The small molecule below binds the protein below.
Small molecule (SMILES): CC(=O)N[C@@H]1[C@@H](O)[C@H](O)[C@@H](CO)O[C@H]1O

Sequence of chain 1.A:
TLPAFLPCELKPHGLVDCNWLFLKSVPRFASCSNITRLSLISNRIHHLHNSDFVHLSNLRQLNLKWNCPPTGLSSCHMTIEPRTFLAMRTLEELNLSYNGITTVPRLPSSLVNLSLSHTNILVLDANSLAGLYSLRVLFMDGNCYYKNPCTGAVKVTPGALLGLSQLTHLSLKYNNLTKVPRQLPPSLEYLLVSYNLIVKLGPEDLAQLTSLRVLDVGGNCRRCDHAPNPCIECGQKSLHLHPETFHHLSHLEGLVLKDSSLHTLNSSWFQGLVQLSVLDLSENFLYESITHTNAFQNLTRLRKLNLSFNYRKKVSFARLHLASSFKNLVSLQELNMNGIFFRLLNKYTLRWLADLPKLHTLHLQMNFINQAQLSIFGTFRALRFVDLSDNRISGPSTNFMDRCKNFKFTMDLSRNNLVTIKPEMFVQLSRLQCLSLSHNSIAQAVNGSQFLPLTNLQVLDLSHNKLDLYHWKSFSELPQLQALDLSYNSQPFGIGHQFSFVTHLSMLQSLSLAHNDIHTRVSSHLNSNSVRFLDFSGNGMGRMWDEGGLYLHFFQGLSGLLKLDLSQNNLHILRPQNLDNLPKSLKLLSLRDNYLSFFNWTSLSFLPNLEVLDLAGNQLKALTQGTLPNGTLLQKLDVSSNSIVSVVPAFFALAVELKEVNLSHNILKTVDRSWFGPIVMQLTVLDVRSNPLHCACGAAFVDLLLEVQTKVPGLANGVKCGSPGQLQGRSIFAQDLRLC

Binding-site contacts:
Ligand atom O7 contacts residue ASN189 of chain 1.A at 4.0 Å.
Ligand atom C5 contacts residue ASN189 of chain 1.A at 3.5 Å.
Ligand atom C1 contacts residue ASN189 of chain 1.A at 1.4 Å.
Ligand atom C2 contacts residue CYS163 of chain 1.A at 4.2 Å (hydrophobic).
Ligand atom O5 contacts residue ASN189 of chain 1.A at 2.2 Å (h-bond).
Ligand atom C7 contacts residue CYS157 of chain 1.A at 4.3 Å (hydrophobic).
Ligand atom C8 contacts residue TYR158 of chain 1.A at 4.4 Å (hydrophobic).
Ligand atom O5 contacts residue LEU210 of chain 1.A at 4.1 Å.
Ligand atom O7 contacts residue TYR158 of chain 1.A at 3.8 Å.
Ligand atom N2 contacts residue ILE245 of chain 1.A at 4.5 Å.
Ligand atom C7 contacts residue PRO162 of chain 1.A at 4.4 Å (hydrophobic).
Ligand atom C8 contacts residue PRO162 of chain 1.A at 3.9 Å (hydrophobic).
Ligand atom O7 contacts residue CYS157 of chain 1.A at 3.3 Å (h-bond).
Ligand atom C1 contacts residue GLY165 of chain 1.A at 4.0 Å.
Ligand atom O3 contacts residue CYS163 of chain 1.A at 4.2 Å.
Ligand atom C1 contacts residue LEU210 of chain 1.A at 4.4 Å (hydrophobic).
Ligand atom C2 contacts residue ASN189 of chain 1.A at 2.5 Å.
Ligand atom C1 contacts residue ILE245 of chain 1.A at 4.5 Å (hydrophobic).
Ligand atom O7 contacts residue CYS163 of chain 1.A at 3.2 Å (h-bond).
Ligand atom C7 contacts residue CYS163 of chain 1.A at 3.7 Å (hydrophobic).
Ligand atom C3 contacts residue ASN189 of chain 1.A at 3.8 Å.
Ligand atom C7 contacts residue TYR158 of chain 1.A at 4.4 Å (hydrophobic).
Ligand atom C2 contacts residue GLY165 of chain 1.A at 4.2 Å.
Ligand atom C4 contacts residue ASN189 of chain 1.A at 4.2 Å.
Ligand atom C5 contacts residue LEU210 of chain 1.A at 4.5 Å (hydrophobic).
Ligand atom O5 contacts residue GLY165 of chain 1.A at 3.8 Å.
Ligand atom C8 contacts residue CYS163 of chain 1.A at 4.3 Å (hydrophobic).
Ligand atom C6 contacts residue LEU210 of chain 1.A at 4.5 Å (hydrophobic).
Ligand atom C7 contacts residue ASN189 of chain 1.A at 3.9 Å.
Ligand atom N2 contacts residue CYS163 of chain 1.A at 4.4 Å.
Ligand atom N2 contacts residue ASN189 of chain 1.A at 3.1 Å (h-bond).
Ligand atom O7 contacts residue PRO162 of chain 1.A at 3.7 Å.